Sequence of chain 1.L:
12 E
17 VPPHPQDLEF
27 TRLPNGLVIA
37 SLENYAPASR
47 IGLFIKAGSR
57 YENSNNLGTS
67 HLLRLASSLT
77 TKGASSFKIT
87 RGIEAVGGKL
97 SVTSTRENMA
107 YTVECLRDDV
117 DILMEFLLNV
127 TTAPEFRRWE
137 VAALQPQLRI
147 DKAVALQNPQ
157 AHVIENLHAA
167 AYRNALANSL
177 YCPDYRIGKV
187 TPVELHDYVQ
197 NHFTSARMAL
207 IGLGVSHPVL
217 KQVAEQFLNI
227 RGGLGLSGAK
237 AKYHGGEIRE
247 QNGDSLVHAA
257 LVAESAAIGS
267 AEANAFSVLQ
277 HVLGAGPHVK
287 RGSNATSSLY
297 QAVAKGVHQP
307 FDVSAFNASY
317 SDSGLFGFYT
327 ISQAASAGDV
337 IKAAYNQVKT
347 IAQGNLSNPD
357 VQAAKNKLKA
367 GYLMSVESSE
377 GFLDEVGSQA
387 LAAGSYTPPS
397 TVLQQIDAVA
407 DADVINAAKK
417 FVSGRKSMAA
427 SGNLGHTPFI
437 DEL

Binding-site contacts:
Ligand atom O4 contacts residue THR76 of chain 1.L at 3.1 Å (h-bond).
Ligand atom C3 contacts residue PHE83 of chain 1.L at 4.0 Å (hydrophobic).
Ligand atom C3 contacts residue GLU100 of chain 1.F at 4.1 Å.
Ligand atom O5 contacts residue HIS289 of chain 1.K at 3.9 Å.
Ligand atom O4 contacts residue SER82 of chain 1.L at 3.2 Å.
Ligand atom O3 contacts residue SER82 of chain 1.L at 3.9 Å.
Ligand atom C2 contacts residue HIS289 of chain 1.K at 3.7 Å.
Ligand atom C2' contacts residue ARG104 of chain 1.F at 3.5 Å.
Ligand atom C3' contacts residue ARG104 of chain 1.F at 4.2 Å.
Ligand atom C2 contacts residue GLU100 of chain 1.F at 3.9 Å.
Ligand atom O5 contacts residue GLU100 of chain 1.F at 4.2 Å.
Ligand atom C3 contacts residue HIS289 of chain 1.K at 3.6 Å.
Ligand atom C1' contacts residue ARG104 of chain 1.F at 3.9 Å.
Ligand atom C6 contacts residue ARG49 of chain 1.F at 4.0 Å.
Ligand atom O5 contacts residue ARG49 of chain 1.F at 4.2 Å.
Ligand atom O2 contacts residue PHE83 of chain 1.L at 3.3 Å.
Ligand atom C3 contacts residue SER82 of chain 1.L at 4.2 Å.
Ligand atom C4 contacts residue GLU100 of chain 1.F at 3.6 Å.
Ligand atom C1 contacts residue HIS289 of chain 1.K at 3.1 Å.
Ligand atom C1 contacts residue ARG104 of chain 1.F at 3.7 Å.
Ligand atom O4 contacts residue GLU136 of chain 1.L at 2.5 Å (salt-bridge).
Ligand atom O2 contacts residue ARG104 of chain 1.F at 3.0 Å (salt-bridge).
Ligand atom C5' contacts residue ARG104 of chain 1.F at 4.0 Å.
Ligand atom C5 contacts residue HIS289 of chain 1.K at 3.9 Å.
Ligand atom O2 contacts residue HIS289 of chain 1.K at 3.9 Å.
Ligand atom C4 contacts residue HIS289 of chain 1.K at 4.2 Å.
Ligand atom O2 contacts residue GLU100 of chain 1.F at 4.2 Å.
Ligand atom O1 contacts residue HIS289 of chain 1.K at 4.0 Å.
Ligand atom O3 contacts residue SER81 of chain 1.L at 3.6 Å.
Ligand atom O3 contacts residue GLU100 of chain 1.F at 3.8 Å.
Ligand atom C2 contacts residue ARG104 of chain 1.F at 3.4 Å.
Ligand atom C4' contacts residue ARG104 of chain 1.F at 3.7 Å.
Ligand atom C4 contacts residue SER82 of chain 1.L at 4.2 Å.
Ligand atom O1 contacts residue ARG104 of chain 1.F at 2.8 Å (salt-bridge).
Ligand atom C6' contacts residue ARG104 of chain 1.F at 3.5 Å.
Ligand atom C2 contacts residue PHE83 of chain 1.L at 4.2 Å (hydrophobic).
Ligand atom O3 contacts residue PHE83 of chain 1.L at 3.6 Å.
Ligand atom O4 contacts residue GLU100 of chain 1.F at 3.9 Å.
Ligand atom C4 contacts residue GLU136 of chain 1.L at 3.6 Å.
Ligand atom C6 contacts residue GLU136 of chain 1.L at 3.8 Å.

Sequence of chain 1.K:
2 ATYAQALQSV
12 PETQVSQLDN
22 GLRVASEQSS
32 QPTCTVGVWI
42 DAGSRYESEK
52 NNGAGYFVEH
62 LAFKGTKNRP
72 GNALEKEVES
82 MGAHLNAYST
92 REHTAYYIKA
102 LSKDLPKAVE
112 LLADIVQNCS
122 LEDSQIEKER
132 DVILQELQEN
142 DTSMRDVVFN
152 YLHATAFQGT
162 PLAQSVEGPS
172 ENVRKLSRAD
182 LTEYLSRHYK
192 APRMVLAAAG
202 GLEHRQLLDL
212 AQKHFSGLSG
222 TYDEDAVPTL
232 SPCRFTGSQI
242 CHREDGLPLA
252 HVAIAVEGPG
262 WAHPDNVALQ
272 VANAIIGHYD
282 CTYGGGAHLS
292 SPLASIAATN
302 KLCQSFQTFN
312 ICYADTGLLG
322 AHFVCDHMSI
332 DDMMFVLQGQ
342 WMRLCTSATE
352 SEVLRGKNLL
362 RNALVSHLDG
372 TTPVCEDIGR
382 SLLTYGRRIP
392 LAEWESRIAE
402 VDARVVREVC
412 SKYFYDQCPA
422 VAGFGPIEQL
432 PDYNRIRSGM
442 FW

This protein binds this small molecule.
Small molecule (SMILES): CCCCCCO[C@@H]1O[C@H](CO)[C@@H](O)[C@H](O)[C@H]1O

Sequence of chain 1.F:
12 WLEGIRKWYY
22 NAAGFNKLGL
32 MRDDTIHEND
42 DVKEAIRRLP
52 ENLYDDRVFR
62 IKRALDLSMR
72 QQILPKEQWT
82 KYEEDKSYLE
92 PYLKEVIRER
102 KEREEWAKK